This protein binds this small molecule.
Small molecule (SMILES): CC(C)CCC[C@@H](C)[C@H]1CC[C@H]2[C@@H]3CC=C4C[C@@H](O)CC[C@]4(C)[C@H]3CC[C@]12C

Binding-site contacts:
Ligand atom C4 contacts residue CYS364 of chain 1.A at 4.5 Å (hydrophobic).
Ligand atom C21 contacts residue PHE191 of chain 1.A at 4.0 Å (hydrophobic).
Ligand atom C8 contacts residue PHE360 of chain 1.A at 4.0 Å (hydrophobic).
Ligand atom C18 contacts residue CYS359 of chain 1.A at 3.7 Å (hydrophobic).
Ligand atom C18 contacts residue ILE356 of chain 1.A at 3.9 Å (hydrophobic).
Ligand atom C3 contacts residue CYS364 of chain 1.A at 4.3 Å (hydrophobic).
Ligand atom C12 contacts residue CYS359 of chain 1.A at 4.4 Å (hydrophobic).
Ligand atom C7 contacts residue PHE360 of chain 1.A at 3.9 Å (hydrophobic).
Ligand atom C23 contacts residue PHE191 of chain 1.A at 4.5 Å (hydrophobic).
Ligand atom C11 contacts residue CYS359 of chain 1.A at 4.1 Å (hydrophobic).
Ligand atom C5 contacts residue PHE360 of chain 1.A at 3.9 Å (hydrophobic).
Ligand atom C6 contacts residue PHE360 of chain 1.A at 3.6 Å (hydrophobic).
Ligand atom O1 contacts residue CYS364 of chain 1.A at 3.5 Å.
Ligand atom C4 contacts residue PHE360 of chain 1.A at 3.9 Å (hydrophobic).
Ligand atom C11 contacts residue PHE363 of chain 1.A at 3.9 Å (hydrophobic).
Ligand atom C2 contacts residue PHE363 of chain 1.A at 3.7 Å (hydrophobic).
Ligand atom C2 contacts residue CYS364 of chain 1.A at 4.3 Å (hydrophobic).
Ligand atom C19 contacts residue PHE363 of chain 1.A at 4.1 Å (hydrophobic).
Ligand atom C19 contacts residue PHE360 of chain 1.A at 3.7 Å (hydrophobic).
Ligand atom C21 contacts residue PHE192 of chain 1.A at 4.0 Å (hydrophobic).
Ligand atom C25 contacts residue LEU196 of chain 1.A at 4.3 Å (hydrophobic).
Ligand atom C19 contacts residue CYS359 of chain 1.A at 3.8 Å (hydrophobic).
Ligand atom C24 contacts residue LEU352 of chain 1.A at 4.4 Å (hydrophobic).
Ligand atom C1 contacts residue PHE363 of chain 1.A at 3.8 Å (hydrophobic).
Ligand atom C23 contacts residue LEU196 of chain 1.A at 4.1 Å (hydrophobic).

Sequence of chain 1.A:
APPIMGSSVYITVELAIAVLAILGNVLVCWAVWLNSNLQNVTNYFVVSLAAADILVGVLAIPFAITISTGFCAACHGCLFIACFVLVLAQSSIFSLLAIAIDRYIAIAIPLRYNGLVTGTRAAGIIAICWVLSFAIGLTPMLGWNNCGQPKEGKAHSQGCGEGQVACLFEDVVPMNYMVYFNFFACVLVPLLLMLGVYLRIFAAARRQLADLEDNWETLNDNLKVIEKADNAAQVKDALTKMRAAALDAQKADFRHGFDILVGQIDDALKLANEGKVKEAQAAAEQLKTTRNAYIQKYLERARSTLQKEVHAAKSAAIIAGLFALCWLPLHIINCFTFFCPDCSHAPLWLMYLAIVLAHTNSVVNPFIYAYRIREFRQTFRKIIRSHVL